A small-molecule ligand and the protein it binds are described below.
Small molecule (SMILES): Nc1ncnc2c1ncn2[C@@H]1O[C@H](CO[P](=O)(O)O[P](=O)(O)CP(=O)(O)O)[C@@H](O)[C@H]1O

Binding-site contacts:
Ligand atom N7 contacts residue GLN183 of chain 1.F at 3.3 Å (h-bond).
Ligand atom O1G contacts residue ARG222 of chain 1.F at 3.5 Å (salt-bridge).
Ligand atom O2' contacts residue LYS198 of chain 1.F at 3.8 Å.
Ligand atom N3 contacts residue TYR185 of chain 1.F at 3.5 Å.
Ligand atom C5' contacts residue ASN242 of chain 1.F at 3.1 Å.
Ligand atom N7 contacts residue ILE148 of chain 1.F at 3.7 Å.
Ligand atom O2' contacts residue HIS239 of chain 1.F at 3.6 Å (h-bond).
Ligand atom PG contacts residue ASP318 of chain 1.F at 3.5 Å.
Ligand atom PG contacts residue MG1 of chain 1.W at 3.7 Å.
Ligand atom C8 contacts residue ILE148 of chain 1.F at 3.7 Å (hydrophobic).
Ligand atom O3' contacts residue THR241 of chain 1.F at 2.1 Å (h-bond).
Ligand atom C2 contacts residue LEU186 of chain 1.F at 3.6 Å (hydrophobic).
Ligand atom O3G contacts residue ASN333 of chain 1.F at 2.8 Å (h-bond).
Ligand atom O1B contacts residue MG1 of chain 1.W at 2.6 Å.
Ligand atom C6 contacts residue GLN183 of chain 1.F at 3.7 Å.
Ligand atom N7 contacts residue LYS150 of chain 1.F at 2.9 Å (salt-bridge).
Ligand atom O1B contacts residue GLU331 of chain 1.F at 2.7 Å (salt-bridge).
Ligand atom N6 contacts residue GLN183 of chain 1.F at 2.9 Å (h-bond).
Ligand atom O2G contacts residue GLU331 of chain 1.F at 3.2 Å (salt-bridge).
Ligand atom N6 contacts residue LYS184 of chain 1.F at 2.8 Å (salt-bridge).
Ligand atom O2A contacts residue LYS150 of chain 1.F at 3.1 Å.
Ligand atom O2' contacts residue MET320 of chain 1.F at 3.8 Å.
Ligand atom N1 contacts residue TYR185 of chain 1.F at 3.5 Å.
Ligand atom O2' contacts residue THR241 of chain 1.F at 3.2 Å (h-bond).
Ligand atom O2G contacts residue ASP318 of chain 1.F at 2.1 Å (salt-bridge).
Ligand atom PG contacts residue GLU331 of chain 1.F at 3.1 Å.
Ligand atom C2 contacts residue TYR185 of chain 1.F at 3.4 Å (hydrophobic).
Ligand atom C3B contacts residue ASN242 of chain 1.F at 3.0 Å.
Ligand atom O3G contacts residue GLU331 of chain 1.F at 2.0 Å (salt-bridge).
Ligand atom C3' contacts residue THR241 of chain 1.F at 3.4 Å.
Ligand atom N6 contacts residue ILE148 of chain 1.F at 3.7 Å.
Ligand atom N1 contacts residue LEU186 of chain 1.F at 3.0 Å (h-bond).
Ligand atom C2 contacts residue LYS198 of chain 1.F at 3.2 Å.
Ligand atom C8 contacts residue LYS150 of chain 1.F at 3.4 Å.
Ligand atom N3 contacts residue LYS198 of chain 1.F at 2.8 Å (salt-bridge).
Ligand atom O2A contacts residue LYS74 of chain 1.F at 3.4 Å.
Ligand atom C5 contacts residue GLN183 of chain 1.F at 3.8 Å.
Ligand atom O1B contacts residue LYS74 of chain 1.F at 3.2 Å (salt-bridge).
Ligand atom O3G contacts residue MG1 of chain 1.W at 2.1 Å.
Ligand atom O1A contacts residue GLU331 of chain 1.F at 3.7 Å.

Sequence of chain 1.F:
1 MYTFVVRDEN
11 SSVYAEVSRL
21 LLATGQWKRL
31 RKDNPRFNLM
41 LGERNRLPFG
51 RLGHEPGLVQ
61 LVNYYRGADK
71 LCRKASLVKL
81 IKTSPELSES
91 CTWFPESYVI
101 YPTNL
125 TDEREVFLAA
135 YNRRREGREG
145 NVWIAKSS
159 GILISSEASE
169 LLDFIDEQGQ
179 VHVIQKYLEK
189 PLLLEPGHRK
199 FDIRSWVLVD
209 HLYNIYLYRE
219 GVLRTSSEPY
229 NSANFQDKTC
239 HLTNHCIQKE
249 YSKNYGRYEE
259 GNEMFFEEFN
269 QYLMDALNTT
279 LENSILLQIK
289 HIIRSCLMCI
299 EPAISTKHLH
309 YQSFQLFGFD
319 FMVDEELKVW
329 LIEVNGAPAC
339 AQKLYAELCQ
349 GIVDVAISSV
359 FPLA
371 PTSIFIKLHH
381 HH